Sequence of chain 2.B:
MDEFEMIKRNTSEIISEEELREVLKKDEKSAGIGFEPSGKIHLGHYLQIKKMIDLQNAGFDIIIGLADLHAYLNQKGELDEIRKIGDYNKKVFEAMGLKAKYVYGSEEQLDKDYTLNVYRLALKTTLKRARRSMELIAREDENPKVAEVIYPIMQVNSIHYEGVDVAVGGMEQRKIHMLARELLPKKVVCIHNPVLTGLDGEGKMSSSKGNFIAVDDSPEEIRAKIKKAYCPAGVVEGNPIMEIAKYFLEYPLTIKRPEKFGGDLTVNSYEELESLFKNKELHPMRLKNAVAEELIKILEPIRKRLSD

A protein and the small-molecule ligand that binds it are described below.
Small molecule (SMILES): N[C@@H](Cc1ccc(OCc2ccccc2[N+](=O)[O-])cc1)C(=O)O

Binding-site contacts:
Ligand atom O2 contacts residue GLU162 of chain 2.B at 3.0 Å (salt-bridge).
Ligand atom C contacts residue GLN173 of chain 2.B at 3.5 Å.
Ligand atom C2 contacts residue GLY34 of chain 2.B at 3.5 Å.
Ligand atom OXT contacts residue TYR151 of chain 2.B at 3.6 Å.
Ligand atom C3 contacts residue GLN155 of chain 2.B at 3.0 Å.
Ligand atom N contacts residue GLN173 of chain 2.B at 2.9 Å (h-bond).
Ligand atom C2 contacts residue GLU36 of chain 2.B at 3.5 Å.
Ligand atom C contacts residue GLU36 of chain 2.B at 3.6 Å.
Ligand atom C9 contacts residue SER158 of chain 2.B at 3.6 Å.
Ligand atom C4 contacts residue GLN155 of chain 2.B at 3.0 Å.
Ligand atom OXT contacts residue GLN173 of chain 2.B at 3.3 Å (h-bond).
Ligand atom CA contacts residue GLN173 of chain 2.B at 3.5 Å.
Ligand atom CA contacts residue GLN155 of chain 2.B at 3.9 Å.
Ligand atom C13 contacts residue VAL164 of chain 2.B at 3.6 Å (hydrophobic).
Ligand atom C7 contacts residue HIS70 of chain 2.B at 3.8 Å.
Ligand atom CA contacts residue GLY34 of chain 2.B at 3.7 Å.
Ligand atom C13 contacts residue GLY32 of chain 2.B at 3.6 Å.
Ligand atom N contacts residue TYR151 of chain 2.B at 3.0 Å (h-bond).
Ligand atom O3 contacts residue GLY65 of chain 2.B at 3.1 Å.
Ligand atom C15 contacts residue GLU162 of chain 2.B at 3.9 Å.
Ligand atom N contacts residue GLN155 of chain 2.B at 2.8 Å (h-bond).
Ligand atom C12 contacts residue ILE159 of chain 2.B at 3.5 Å (hydrophobic).
Ligand atom C2 contacts residue GLN155 of chain 2.B at 3.9 Å.
Ligand atom C11 contacts residue ILE159 of chain 2.B at 3.6 Å (hydrophobic).
Ligand atom O3 contacts residue ILE63 of chain 2.B at 3.3 Å.
Ligand atom C7 contacts residue GLN155 of chain 2.B at 3.2 Å.
Ligand atom C8 contacts residue GLN155 of chain 2.B at 3.1 Å.
Ligand atom O2 contacts residue GLU108 of chain 2.B at 3.5 Å (salt-bridge).
Ligand atom C5 contacts residue GLY34 of chain 2.B at 3.5 Å.
Ligand atom C3 contacts residue GLY34 of chain 2.B at 3.7 Å.
Ligand atom C8 contacts residue ALA67 of chain 2.B at 3.5 Å (hydrophobic).
Ligand atom OXT contacts residue GLU36 of chain 2.B at 3.0 Å (salt-bridge).
Ligand atom O3 contacts residue ILE64 of chain 2.B at 3.7 Å.
Ligand atom C5 contacts residue GLN155 of chain 2.B at 3.1 Å.
Ligand atom C8 contacts residue HIS70 of chain 2.B at 3.8 Å.
Ligand atom N2 contacts residue GLU162 of chain 2.B at 3.5 Å.
Ligand atom O contacts residue GLU36 of chain 2.B at 3.6 Å.
Ligand atom O3 contacts residue GLU162 of chain 2.B at 3.7 Å.
Ligand atom C6 contacts residue GLN155 of chain 2.B at 3.2 Å.
Ligand atom C4 contacts residue GLY34 of chain 2.B at 3.2 Å.